This protein binds this small molecule.
Small molecule (SMILES): CC(=O)N[C@H]1[C@H](O[C@H]2[C@H](O)[C@@H](NC(C)=O)CO[C@@H]2CO)O[C@H](CO)[C@@H](O[C@@H]2O[C@H](CO)[C@@H](O)[C@H](O)[C@@H]2O)[C@@H]1O

Binding-site contacts:
Ligand atom C1 contacts residue GLY216 of chain 5.E at 4.3 Å.
Ligand atom C2 contacts residue GLY216 of chain 5.E at 3.9 Å.
Ligand atom O7 contacts residue GLY216 of chain 5.E at 3.9 Å.
Ligand atom C4 contacts residue ASN237 of chain 5.E at 4.3 Å.
Ligand atom O5 contacts residue ASN237 of chain 5.E at 2.3 Å (h-bond).
Ligand atom C1 contacts residue ASN237 of chain 5.E at 1.4 Å.
Ligand atom O7 contacts residue ASN237 of chain 5.E at 3.8 Å.
Ligand atom C2 contacts residue ASN237 of chain 5.E at 2.6 Å.
Ligand atom C5 contacts residue ASN237 of chain 5.E at 3.6 Å.
Ligand atom C7 contacts residue NAG1 of chain 5.I at 4.4 Å.
Ligand atom C7 contacts residue ASN237 of chain 5.E at 3.7 Å.
Ligand atom C7 contacts residue ASN218 of chain 5.E at 3.4 Å.
Ligand atom C8 contacts residue ASN218 of chain 5.E at 2.8 Å.
Ligand atom C8 contacts residue LYS217 of chain 5.E at 3.9 Å.
Ligand atom C8 contacts residue GLY216 of chain 5.E at 2.1 Å.
Ligand atom N2 contacts residue ASN237 of chain 5.E at 3.1 Å (h-bond).
Ligand atom C3 contacts residue ASN237 of chain 5.E at 3.9 Å.
Ligand atom O7 contacts residue ASN218 of chain 5.E at 3.5 Å (h-bond).
Ligand atom N2 contacts residue ASN218 of chain 5.E at 4.4 Å.
Ligand atom O7 contacts residue NAG1 of chain 5.I at 3.7 Å.
Ligand atom N2 contacts residue GLY216 of chain 5.E at 2.6 Å (h-bond).
Ligand atom O6 contacts residue ASN237 of chain 5.E at 4.4 Å.
Ligand atom C8 contacts residue NAG1 of chain 5.I at 4.3 Å.
Ligand atom C7 contacts residue GLY216 of chain 5.E at 2.7 Å.

Sequence of chain 5.E:
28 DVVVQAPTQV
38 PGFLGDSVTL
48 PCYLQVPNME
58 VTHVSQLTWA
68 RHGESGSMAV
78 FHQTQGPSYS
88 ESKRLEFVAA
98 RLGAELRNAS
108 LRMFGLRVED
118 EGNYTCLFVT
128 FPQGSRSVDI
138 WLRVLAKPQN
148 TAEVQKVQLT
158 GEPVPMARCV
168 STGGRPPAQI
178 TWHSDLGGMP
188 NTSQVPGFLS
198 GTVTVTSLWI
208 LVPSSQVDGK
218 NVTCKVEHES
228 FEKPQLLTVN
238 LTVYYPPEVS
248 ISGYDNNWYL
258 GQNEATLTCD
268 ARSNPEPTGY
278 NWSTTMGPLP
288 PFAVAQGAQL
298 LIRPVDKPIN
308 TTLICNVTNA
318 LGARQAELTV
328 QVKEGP